Sequence of chain 1.C:
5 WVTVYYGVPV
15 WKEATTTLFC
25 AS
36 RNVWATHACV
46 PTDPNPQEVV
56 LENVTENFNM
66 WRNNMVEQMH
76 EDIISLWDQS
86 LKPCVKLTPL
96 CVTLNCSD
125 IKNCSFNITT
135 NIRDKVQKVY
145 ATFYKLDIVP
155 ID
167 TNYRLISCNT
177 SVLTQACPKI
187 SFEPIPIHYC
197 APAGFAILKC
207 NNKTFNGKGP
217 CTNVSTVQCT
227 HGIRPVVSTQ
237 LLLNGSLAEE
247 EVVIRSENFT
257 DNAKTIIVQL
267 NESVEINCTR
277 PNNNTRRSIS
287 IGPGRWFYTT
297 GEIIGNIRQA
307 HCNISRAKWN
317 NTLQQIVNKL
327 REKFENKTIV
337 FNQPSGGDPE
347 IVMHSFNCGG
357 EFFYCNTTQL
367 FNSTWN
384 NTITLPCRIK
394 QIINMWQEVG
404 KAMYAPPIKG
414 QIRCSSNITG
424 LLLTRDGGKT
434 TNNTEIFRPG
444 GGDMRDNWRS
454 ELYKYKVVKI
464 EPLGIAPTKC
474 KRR

The protein below binds the small molecule below.
Small molecule (SMILES): CC(=O)N[C@@H]1[C@@H](O)[C@H](O)[C@@H](CO)O[C@H]1O

Binding-site contacts:
Ligand atom N2 contacts residue ASN435 of chain 1.C at 3.0 Å (h-bond).
Ligand atom C8 contacts residue ASN435 of chain 1.C at 3.8 Å.
Ligand atom C1 contacts residue ASN435 of chain 1.C at 1.5 Å.
Ligand atom C4 contacts residue ASN435 of chain 1.C at 4.4 Å.
Ligand atom C7 contacts residue ASN435 of chain 1.C at 3.4 Å.
Ligand atom C8 contacts residue THR437 of chain 1.C at 4.3 Å.
Ligand atom C3 contacts residue ASN435 of chain 1.C at 3.9 Å.
Ligand atom C5 contacts residue ASN435 of chain 1.C at 3.8 Å.
Ligand atom O5 contacts residue ASN435 of chain 1.C at 2.5 Å (h-bond).
Ligand atom O7 contacts residue ASN435 of chain 1.C at 3.6 Å.
Ligand atom C2 contacts residue ASN435 of chain 1.C at 2.6 Å.